Binding-site contacts:
Ligand atom C5 contacts residue ASN343 of chain 1.A at 3.6 Å.
Ligand atom N2 contacts residue ASN343 of chain 1.A at 2.9 Å (h-bond).
Ligand atom C2 contacts residue ASN343 of chain 1.A at 2.5 Å.
Ligand atom N2 contacts residue PHE342 of chain 1.A at 4.3 Å.
Ligand atom C3 contacts residue ASN343 of chain 1.A at 3.8 Å.
Ligand atom C7 contacts residue ASN343 of chain 1.A at 3.8 Å.
Ligand atom C4 contacts residue ASN343 of chain 1.A at 4.3 Å.
Ligand atom O7 contacts residue ASN343 of chain 1.A at 4.2 Å.
Ligand atom C7 contacts residue PHE342 of chain 1.A at 4.4 Å (hydrophobic).
Ligand atom C8 contacts residue PHE342 of chain 1.A at 3.4 Å (hydrophobic).
Ligand atom O5 contacts residue ASN343 of chain 1.A at 2.3 Å (h-bond).
Ligand atom C1 contacts residue ASN343 of chain 1.A at 1.4 Å.

Sequence of chain 1.A:
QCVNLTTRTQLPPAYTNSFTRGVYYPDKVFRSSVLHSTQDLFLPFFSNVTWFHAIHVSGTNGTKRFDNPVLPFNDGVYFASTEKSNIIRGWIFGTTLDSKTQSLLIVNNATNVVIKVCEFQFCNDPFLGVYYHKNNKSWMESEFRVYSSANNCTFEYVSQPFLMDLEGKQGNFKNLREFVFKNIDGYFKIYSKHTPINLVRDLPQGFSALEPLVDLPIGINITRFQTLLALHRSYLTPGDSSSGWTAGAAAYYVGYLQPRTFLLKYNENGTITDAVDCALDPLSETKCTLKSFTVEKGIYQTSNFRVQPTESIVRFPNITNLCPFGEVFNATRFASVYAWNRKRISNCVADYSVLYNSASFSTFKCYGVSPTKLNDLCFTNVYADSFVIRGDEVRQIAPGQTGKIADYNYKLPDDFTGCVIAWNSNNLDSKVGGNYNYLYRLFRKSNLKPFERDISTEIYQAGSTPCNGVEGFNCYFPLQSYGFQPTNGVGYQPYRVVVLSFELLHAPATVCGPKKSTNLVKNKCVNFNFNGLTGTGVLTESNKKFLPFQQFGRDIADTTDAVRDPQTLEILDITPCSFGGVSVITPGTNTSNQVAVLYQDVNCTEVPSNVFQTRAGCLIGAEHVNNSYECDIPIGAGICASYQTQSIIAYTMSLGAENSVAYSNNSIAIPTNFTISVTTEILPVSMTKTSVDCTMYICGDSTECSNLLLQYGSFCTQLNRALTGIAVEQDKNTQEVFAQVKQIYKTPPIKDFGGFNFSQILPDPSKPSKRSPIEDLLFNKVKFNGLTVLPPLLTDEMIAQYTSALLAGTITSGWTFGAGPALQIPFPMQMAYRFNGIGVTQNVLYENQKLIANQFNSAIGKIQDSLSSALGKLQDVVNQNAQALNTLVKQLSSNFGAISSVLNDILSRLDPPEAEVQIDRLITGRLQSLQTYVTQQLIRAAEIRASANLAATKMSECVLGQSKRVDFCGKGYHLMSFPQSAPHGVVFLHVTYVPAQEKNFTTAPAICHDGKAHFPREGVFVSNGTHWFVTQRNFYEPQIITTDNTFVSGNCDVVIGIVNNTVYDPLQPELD

The small molecule below binds the protein below.
Small molecule (SMILES): CC(=O)N[C@H]1[C@H](O[C@H]2[C@H](O)[C@@H](NC(C)=O)CO[C@@H]2CO)O[C@H](CO)[C@@H](O)[C@@H]1O